The small molecule below binds the protein below.
Small molecule (SMILES): CC(C)C[C@H](NC(=O)OC1CC2(CCN(S(C)(=O)=O)CC2)C1)C(=O)N[C@@H](C[C@@H]1CCNC1=O)[C@@H](O)S(=O)(=O)O

Binding-site contacts:
Ligand atom N03 contacts residue GLN199 of chain 2.A at 2.9 Å (h-bond).
Ligand atom O30 contacts residue FV51 of chain 2.B at 0.1 Å (h-bond).
Ligand atom C23 contacts residue FV51 of chain 2.B at 0.0 Å.
Ligand atom C14 contacts residue FV51 of chain 2.B at 0.1 Å.
Ligand atom C35 contacts residue FV51 of chain 2.B at 0.0 Å.
Ligand atom C26 contacts residue FV51 of chain 2.B at 0.1 Å.
Ligand atom C04 contacts residue FV51 of chain 2.B at 0.1 Å.
Ligand atom O01 contacts residue FV51 of chain 2.B at 0.1 Å (h-bond).
Ligand atom C31 contacts residue FV51 of chain 2.B at 0.0 Å.
Ligand atom C09 contacts residue FV51 of chain 2.B at 0.2 Å.
Ligand atom O32 contacts residue FV51 of chain 2.B at 0.1 Å (h-bond).
Ligand atom C08 contacts residue FV51 of chain 2.B at 0.1 Å.
Ligand atom C27 contacts residue FV51 of chain 2.B at 0.0 Å.
Ligand atom C25 contacts residue FV51 of chain 2.B at 0.1 Å.
Ligand atom C11 contacts residue FV51 of chain 2.B at 0.1 Å.
Ligand atom O20 contacts residue FV51 of chain 2.B at 1.3 Å.
Ligand atom N15 contacts residue FV51 of chain 2.B at 0.1 Å (h-bond).
Ligand atom C07 contacts residue FV51 of chain 2.B at 0.1 Å.
Ligand atom O21 contacts residue FV51 of chain 2.B at 0.6 Å (h-bond).
Ligand atom C19 contacts residue CYS155 of chain 2.A at 1.8 Å (hydrophobic).
Ligand atom C02 contacts residue FV51 of chain 2.B at 0.0 Å.
Ligand atom C19 contacts residue FV51 of chain 2.B at 0.2 Å.
Ligand atom O18 contacts residue FV51 of chain 2.B at 0.1 Å (h-bond).
Ligand atom C05 contacts residue FV51 of chain 2.B at 0.1 Å.
Ligand atom C24 contacts residue FV51 of chain 2.B at 0.0 Å.
Ligand atom N03 contacts residue FV51 of chain 2.B at 0.1 Å (h-bond).
Ligand atom C34 contacts residue FV51 of chain 2.B at 0.1 Å.
Ligand atom O18 contacts residue HIS173 of chain 2.A at 2.6 Å (h-bond).
Ligand atom C33 contacts residue FV51 of chain 2.B at 0.1 Å.
Ligand atom N28 contacts residue FV51 of chain 2.B at 0.0 Å (h-bond).
Ligand atom C11 contacts residue CYS155 of chain 2.A at 2.8 Å (hydrophobic).
Ligand atom O22 contacts residue FV51 of chain 2.B at 0.0 Å (h-bond).
Ligand atom C12 contacts residue FV51 of chain 2.B at 0.1 Å.
Ligand atom C17 contacts residue FV51 of chain 2.B at 0.1 Å.
Ligand atom C16 contacts residue FV51 of chain 2.B at 0.0 Å.
Ligand atom S29 contacts residue FV51 of chain 2.B at 0.0 Å (h-bond).
Ligand atom O20 contacts residue CYS155 of chain 2.A at 2.7 Å (h-bond).
Ligand atom C06 contacts residue FV51 of chain 2.B at 0.1 Å.
Ligand atom C13 contacts residue FV51 of chain 2.B at 0.1 Å.
Ligand atom N10 contacts residue FV51 of chain 2.B at 0.1 Å (h-bond).

Sequence of chain 2.A:
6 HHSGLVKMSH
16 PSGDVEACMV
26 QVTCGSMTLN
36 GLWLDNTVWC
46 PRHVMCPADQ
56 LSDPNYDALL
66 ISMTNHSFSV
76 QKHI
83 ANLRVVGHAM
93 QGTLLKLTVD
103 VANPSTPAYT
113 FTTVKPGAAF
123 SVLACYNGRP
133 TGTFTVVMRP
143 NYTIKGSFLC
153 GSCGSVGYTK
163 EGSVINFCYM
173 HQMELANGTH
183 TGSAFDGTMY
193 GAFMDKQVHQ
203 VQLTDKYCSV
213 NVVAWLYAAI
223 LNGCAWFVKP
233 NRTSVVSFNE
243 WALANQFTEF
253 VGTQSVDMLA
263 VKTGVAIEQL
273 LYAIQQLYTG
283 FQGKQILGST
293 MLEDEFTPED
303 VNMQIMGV